Sequence of chain 4.C:
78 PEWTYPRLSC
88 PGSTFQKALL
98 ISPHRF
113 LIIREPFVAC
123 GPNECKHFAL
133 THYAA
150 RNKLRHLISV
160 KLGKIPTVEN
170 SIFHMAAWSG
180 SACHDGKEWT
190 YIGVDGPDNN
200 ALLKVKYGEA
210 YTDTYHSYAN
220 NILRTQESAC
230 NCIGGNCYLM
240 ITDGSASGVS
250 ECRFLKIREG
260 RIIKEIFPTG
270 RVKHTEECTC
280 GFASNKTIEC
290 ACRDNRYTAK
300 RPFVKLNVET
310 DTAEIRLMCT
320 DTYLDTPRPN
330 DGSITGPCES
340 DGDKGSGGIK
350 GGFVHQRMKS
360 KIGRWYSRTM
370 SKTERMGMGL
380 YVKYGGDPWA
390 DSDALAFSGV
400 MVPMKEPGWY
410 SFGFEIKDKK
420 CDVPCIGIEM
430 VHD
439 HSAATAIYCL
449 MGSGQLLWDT

A small-molecule ligand and the protein it binds are described below.
Small molecule (SMILES): CC(=O)N[C@H]1[C@H](O[C@H]2[C@H](O)[C@@H](NC(C)=O)CO[C@@H]2CO)O[C@H](CO)[C@@H](O)[C@@H]1O

Binding-site contacts:
Ligand atom N2 contacts residue ARG84 of chain 4.C at 3.9 Å.
Ligand atom C8 contacts residue ASN284 of chain 4.C at 4.4 Å.
Ligand atom C7 contacts residue PRO83 of chain 4.C at 3.6 Å (hydrophobic).
Ligand atom N2 contacts residue PRO83 of chain 4.C at 2.8 Å (h-bond).
Ligand atom N2 contacts residue ASN284 of chain 4.C at 3.0 Å (h-bond).
Ligand atom O7 contacts residue ASN284 of chain 4.C at 3.5 Å (h-bond).
Ligand atom O7 contacts residue TYR82 of chain 4.C at 4.5 Å.
Ligand atom O6 contacts residue TYR82 of chain 4.C at 4.1 Å.
Ligand atom C8 contacts residue TYR82 of chain 4.C at 3.7 Å (hydrophobic).
Ligand atom C8 contacts residue PRO83 of chain 4.C at 3.6 Å (hydrophobic).
Ligand atom C2 contacts residue PRO83 of chain 4.C at 3.6 Å (hydrophobic).
Ligand atom C5 contacts residue ASN284 of chain 4.C at 3.8 Å.
Ligand atom C1 contacts residue ASN284 of chain 4.C at 1.5 Å.
Ligand atom C7 contacts residue ARG84 of chain 4.C at 4.4 Å.
Ligand atom O3 contacts residue PRO83 of chain 4.C at 4.5 Å.
Ligand atom C4 contacts residue ASN284 of chain 4.C at 4.3 Å.
Ligand atom O5 contacts residue ASN284 of chain 4.C at 2.4 Å (h-bond).
Ligand atom O3 contacts residue ARG84 of chain 4.C at 4.5 Å.
Ligand atom C8 contacts residue ARG356 of chain 4.C at 3.9 Å.
Ligand atom C1 contacts residue PRO83 of chain 4.C at 3.7 Å (hydrophobic).
Ligand atom C3 contacts residue PRO83 of chain 4.C at 3.8 Å (hydrophobic).
Ligand atom C8 contacts residue ARG84 of chain 4.C at 3.7 Å.
Ligand atom C2 contacts residue ASN284 of chain 4.C at 2.5 Å.
Ligand atom C5 contacts residue TYR82 of chain 4.C at 4.3 Å (hydrophobic).
Ligand atom C7 contacts residue LEU85 of chain 4.C at 4.4 Å (hydrophobic).
Ligand atom C3 contacts residue ASN284 of chain 4.C at 3.9 Å.
Ligand atom C1 contacts residue TYR82 of chain 4.C at 4.5 Å (hydrophobic).
Ligand atom C8 contacts residue LEU85 of chain 4.C at 3.9 Å (hydrophobic).
Ligand atom C7 contacts residue ASN284 of chain 4.C at 3.4 Å.